The protein below binds the small molecule below.
Small molecule (SMILES): Nc1ncnc2c1ncn2[C@@H]1O[C@H](COP(=O)(O)OP(=O)(O)OP(O)(O)=S)[C@@H](O)[C@H]1O

Sequence of chain 1.D:
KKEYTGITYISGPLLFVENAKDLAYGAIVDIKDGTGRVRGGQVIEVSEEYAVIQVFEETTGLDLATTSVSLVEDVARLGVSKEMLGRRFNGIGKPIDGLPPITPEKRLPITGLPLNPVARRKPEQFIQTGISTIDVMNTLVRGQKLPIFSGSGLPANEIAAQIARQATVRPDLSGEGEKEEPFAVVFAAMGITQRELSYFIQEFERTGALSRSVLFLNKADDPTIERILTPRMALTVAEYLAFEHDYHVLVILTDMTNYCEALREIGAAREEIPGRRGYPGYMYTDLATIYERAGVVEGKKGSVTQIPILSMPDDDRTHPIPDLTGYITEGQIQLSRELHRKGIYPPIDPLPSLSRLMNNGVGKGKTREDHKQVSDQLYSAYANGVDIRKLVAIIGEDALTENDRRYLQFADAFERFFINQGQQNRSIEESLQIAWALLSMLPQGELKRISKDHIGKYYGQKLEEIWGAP

Sequence of chain 1.B:
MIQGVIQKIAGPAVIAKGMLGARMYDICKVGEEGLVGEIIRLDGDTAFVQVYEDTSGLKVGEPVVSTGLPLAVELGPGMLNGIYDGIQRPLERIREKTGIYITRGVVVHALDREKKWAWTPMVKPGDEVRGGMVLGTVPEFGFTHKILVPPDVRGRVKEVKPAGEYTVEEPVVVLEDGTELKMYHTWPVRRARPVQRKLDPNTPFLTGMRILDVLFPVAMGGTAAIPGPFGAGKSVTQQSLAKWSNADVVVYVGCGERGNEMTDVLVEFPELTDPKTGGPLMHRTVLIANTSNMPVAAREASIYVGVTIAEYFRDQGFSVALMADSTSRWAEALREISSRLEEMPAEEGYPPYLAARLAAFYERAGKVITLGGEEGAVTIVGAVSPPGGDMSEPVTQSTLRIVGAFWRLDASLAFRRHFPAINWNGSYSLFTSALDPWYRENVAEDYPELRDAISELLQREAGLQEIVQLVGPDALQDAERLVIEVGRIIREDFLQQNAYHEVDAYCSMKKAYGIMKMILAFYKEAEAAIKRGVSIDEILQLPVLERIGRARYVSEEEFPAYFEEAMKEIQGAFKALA

Binding-site contacts:
Ligand atom O2B contacts residue ALA232 of chain 1.B at 3.7 Å.
Ligand atom N9 contacts residue PHE419 of chain 1.B at 3.9 Å.
Ligand atom O2B contacts residue GLY233 of chain 1.B at 3.1 Å (h-bond).
Ligand atom O3B contacts residue SER235 of chain 1.B at 3.5 Å (h-bond).
Ligand atom C6 contacts residue PHE419 of chain 1.B at 3.5 Å (hydrophobic).
Ligand atom O3A contacts residue LYS234 of chain 1.B at 3.7 Å.
Ligand atom N3 contacts residue TYR500 of chain 1.B at 3.4 Å.
Ligand atom O2B contacts residue PHE230 of chain 1.B at 2.4 Å (h-bond).
Ligand atom O3A contacts residue GLY233 of chain 1.B at 3.3 Å.
Ligand atom C2 contacts residue TYR500 of chain 1.B at 3.5 Å (hydrophobic).
Ligand atom O2G contacts residue LYS234 of chain 1.B at 2.9 Å (salt-bridge).
Ligand atom O2B contacts residue PRO229 of chain 1.B at 3.6 Å.
Ligand atom S1G contacts residue ARG360 of chain 1.D at 3.6 Å.
Ligand atom C5' contacts residue VAL236 of chain 1.B at 3.6 Å (hydrophobic).
Ligand atom S1G contacts residue GLU261 of chain 1.B at 3.5 Å (salt-bridge).
Ligand atom C5 contacts residue PHE419 of chain 1.B at 3.5 Å (hydrophobic).
Ligand atom O5' contacts residue GLY233 of chain 1.B at 3.7 Å.
Ligand atom N7 contacts residue PHE419 of chain 1.B at 3.3 Å.
Ligand atom PB contacts residue PHE230 of chain 1.B at 3.1 Å.
Ligand atom C8 contacts residue GLY233 of chain 1.B at 3.6 Å.
Ligand atom C8 contacts residue VAL236 of chain 1.B at 3.8 Å (hydrophobic).
Ligand atom O5' contacts residue SER235 of chain 1.B at 3.8 Å.
Ligand atom C5 contacts residue VAL236 of chain 1.B at 3.8 Å (hydrophobic).
Ligand atom N1 contacts residue ALA499 of chain 1.B at 3.5 Å (h-bond).
Ligand atom PA contacts residue GLY233 of chain 1.B at 3.6 Å.
Ligand atom C8 contacts residue PHE419 of chain 1.B at 3.5 Å (hydrophobic).
Ligand atom O1A contacts residue GLY233 of chain 1.B at 3.2 Å (h-bond).
Ligand atom O2' contacts residue TYR500 of chain 1.B at 3.6 Å.
Ligand atom O1B contacts residue PHE230 of chain 1.B at 2.9 Å (h-bond).
Ligand atom N7 contacts residue VAL236 of chain 1.B at 3.7 Å.
Ligand atom O3G contacts residue PHE230 of chain 1.B at 3.0 Å (h-bond).
Ligand atom O2B contacts residue LYS234 of chain 1.B at 3.3 Å (salt-bridge).
Ligand atom N6 contacts residue GLN497 of chain 1.B at 3.8 Å.
Ligand atom N6 contacts residue PHE419 of chain 1.B at 3.4 Å.
Ligand atom C2' contacts residue TYR500 of chain 1.B at 3.8 Å (hydrophobic).
Ligand atom O3G contacts residue PRO229 of chain 1.B at 3.4 Å (h-bond).
Ligand atom O5' contacts residue VAL236 of chain 1.B at 3.5 Å.
Ligand atom O1A contacts residue GLY231 of chain 1.B at 3.4 Å (h-bond).
Ligand atom N6 contacts residue ALA499 of chain 1.B at 3.7 Å.
Ligand atom O3A contacts residue SER235 of chain 1.B at 3.0 Å (h-bond).